Binding-site contacts:
Ligand atom C2 contacts residue ASN303 of chain 1.A at 2.4 Å.
Ligand atom O5 contacts residue ASN303 of chain 1.A at 2.4 Å (h-bond).
Ligand atom O7 contacts residue ASN303 of chain 1.A at 4.5 Å.
Ligand atom O6 contacts residue GLU293 of chain 1.A at 3.8 Å.
Ligand atom C3 contacts residue ASN303 of chain 1.A at 3.7 Å.
Ligand atom C5 contacts residue ASN303 of chain 1.A at 3.7 Å.
Ligand atom N2 contacts residue ASN303 of chain 1.A at 2.8 Å (h-bond).
Ligand atom C4 contacts residue ASN303 of chain 1.A at 4.2 Å.
Ligand atom C1 contacts residue GLU293 of chain 1.A at 4.4 Å.
Ligand atom C1 contacts residue ASN303 of chain 1.A at 1.4 Å.
Ligand atom C7 contacts residue ASN303 of chain 1.A at 3.9 Å.
Ligand atom O5 contacts residue GLU293 of chain 1.A at 4.1 Å.

Sequence of chain 1.A:
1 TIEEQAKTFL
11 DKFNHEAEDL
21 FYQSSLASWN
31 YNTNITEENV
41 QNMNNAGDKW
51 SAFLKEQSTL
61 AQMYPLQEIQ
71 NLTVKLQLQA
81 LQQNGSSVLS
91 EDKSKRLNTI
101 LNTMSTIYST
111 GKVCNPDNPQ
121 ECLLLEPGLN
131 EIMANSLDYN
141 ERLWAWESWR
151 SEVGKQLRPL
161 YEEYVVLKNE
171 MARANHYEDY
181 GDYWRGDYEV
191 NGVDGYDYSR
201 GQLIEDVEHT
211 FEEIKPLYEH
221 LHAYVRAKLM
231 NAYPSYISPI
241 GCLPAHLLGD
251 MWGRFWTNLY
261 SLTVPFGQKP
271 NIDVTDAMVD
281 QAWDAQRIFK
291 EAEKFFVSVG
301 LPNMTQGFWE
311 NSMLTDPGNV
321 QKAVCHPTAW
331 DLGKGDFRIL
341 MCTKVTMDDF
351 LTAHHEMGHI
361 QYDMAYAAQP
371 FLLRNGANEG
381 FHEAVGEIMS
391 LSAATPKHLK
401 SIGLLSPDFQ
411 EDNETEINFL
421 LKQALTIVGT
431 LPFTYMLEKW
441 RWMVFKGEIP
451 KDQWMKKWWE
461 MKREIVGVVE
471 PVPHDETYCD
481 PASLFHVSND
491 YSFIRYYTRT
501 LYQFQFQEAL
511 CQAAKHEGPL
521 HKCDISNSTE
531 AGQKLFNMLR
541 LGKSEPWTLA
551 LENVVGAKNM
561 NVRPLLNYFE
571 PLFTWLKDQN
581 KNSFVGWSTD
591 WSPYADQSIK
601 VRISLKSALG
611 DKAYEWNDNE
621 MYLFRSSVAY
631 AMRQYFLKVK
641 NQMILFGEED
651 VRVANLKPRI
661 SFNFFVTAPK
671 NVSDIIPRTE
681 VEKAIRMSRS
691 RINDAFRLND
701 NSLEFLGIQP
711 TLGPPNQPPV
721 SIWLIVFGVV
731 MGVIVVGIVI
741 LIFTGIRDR

The small molecule below binds the protein below.
Small molecule (SMILES): CC(=O)N[C@@H]1[C@@H](O)[C@H](O)[C@@H](CO)O[C@H]1O